Sequence of chain 1.D:
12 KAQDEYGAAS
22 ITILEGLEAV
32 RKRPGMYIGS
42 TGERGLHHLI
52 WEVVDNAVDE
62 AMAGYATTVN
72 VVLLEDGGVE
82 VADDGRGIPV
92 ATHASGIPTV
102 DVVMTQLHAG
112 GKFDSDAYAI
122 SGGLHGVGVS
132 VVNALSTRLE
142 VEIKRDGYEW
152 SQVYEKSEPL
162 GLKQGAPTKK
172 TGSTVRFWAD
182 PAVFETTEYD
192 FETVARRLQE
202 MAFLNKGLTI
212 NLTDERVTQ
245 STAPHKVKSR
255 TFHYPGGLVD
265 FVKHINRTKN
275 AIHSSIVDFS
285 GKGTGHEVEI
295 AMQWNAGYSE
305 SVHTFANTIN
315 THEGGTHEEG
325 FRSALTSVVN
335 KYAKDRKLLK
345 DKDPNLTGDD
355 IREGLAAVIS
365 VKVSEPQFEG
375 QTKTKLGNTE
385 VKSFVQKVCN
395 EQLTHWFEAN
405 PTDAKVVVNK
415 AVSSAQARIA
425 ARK

Binding-site contacts:
Ligand atom N3 contacts residue TYR17 of chain 1.C at 2.9 Å (h-bond).
Ligand atom C8 contacts residue ASN57 of chain 1.D at 3.4 Å.
Ligand atom O2G contacts residue GLY129 of chain 1.D at 2.8 Å (h-bond).
Ligand atom C2 contacts residue GLU61 of chain 1.D at 3.1 Å.
Ligand atom O1A contacts residue VAL130 of chain 1.D at 3.0 Å (h-bond).
Ligand atom O1G contacts residue LYS377 of chain 1.D at 2.7 Å (salt-bridge).
Ligand atom N7 contacts residue ASN57 of chain 1.D at 3.3 Å (h-bond).
Ligand atom O2B contacts residue ASN57 of chain 1.D at 3.1 Å (h-bond).
Ligand atom O1G contacts residue LEU125 of chain 1.D at 2.9 Å (h-bond).
Ligand atom N3 contacts residue TYR119 of chain 1.D at 3.0 Å (h-bond).
Ligand atom O2' contacts residue TYR17 of chain 1.C at 2.7 Å (h-bond).
Ligand atom O1A contacts residue GLY129 of chain 1.D at 3.2 Å (h-bond).
Ligand atom O2G contacts residue GLY127 of chain 1.D at 3.3 Å (h-bond).
Ligand atom O2G contacts residue VAL128 of chain 1.D at 2.8 Å (h-bond).
Ligand atom C5 contacts residue ILE89 of chain 1.D at 3.4 Å (hydrophobic).
Ligand atom O2' contacts residue GLY112 of chain 1.D at 3.3 Å (h-bond).
Ligand atom O2A contacts residue VAL130 of chain 1.D at 3.4 Å (h-bond).
Ligand atom O3A contacts residue GLY127 of chain 1.D at 3.2 Å.
Ligand atom O3' contacts residue LYS113 of chain 1.D at 3.3 Å.
Ligand atom O2A contacts residue MG1 of chain 1.Z at 2.5 Å.
Ligand atom C1' contacts residue TYR17 of chain 1.C at 3.4 Å (hydrophobic).
Ligand atom O3G contacts residue MG1 of chain 1.Z at 2.2 Å.
Ligand atom C2' contacts residue TYR17 of chain 1.C at 3.3 Å (hydrophobic).
Ligand atom O2B contacts residue MG1 of chain 1.Z at 3.1 Å.
Ligand atom O2' contacts residue ILE22 of chain 1.C at 3.3 Å.
Ligand atom O1A contacts residue VAL128 of chain 1.D at 3.4 Å.
Ligand atom C2 contacts residue TYR119 of chain 1.D at 3.2 Å (hydrophobic).
Ligand atom N3B contacts residue HIS126 of chain 1.D at 3.4 Å (h-bond).
Ligand atom O3A contacts residue VAL128 of chain 1.D at 3.4 Å (h-bond).
Ligand atom O4' contacts residue VAL104 of chain 1.D at 3.2 Å.
Ligand atom N3B contacts residue LEU125 of chain 1.D at 3.1 Å (h-bond).
Ligand atom O1G contacts residue HIS126 of chain 1.D at 3.2 Å (h-bond).
Ligand atom O1G contacts residue GLY124 of chain 1.D at 3.4 Å.
Ligand atom O2A contacts residue ASN57 of chain 1.D at 2.9 Å (h-bond).
Ligand atom O2B contacts residue LYS113 of chain 1.D at 3.0 Å (salt-bridge).
Ligand atom O1B contacts residue LYS113 of chain 1.D at 3.2 Å.
Ligand atom O2G contacts residue GLN375 of chain 1.D at 3.2 Å (h-bond).
Ligand atom O3' contacts residue GLY112 of chain 1.D at 3.1 Å (h-bond).
Ligand atom N6 contacts residue ASP84 of chain 1.D at 2.8 Å (salt-bridge).
Ligand atom N3B contacts residue GLY127 of chain 1.D at 3.1 Å (h-bond).

This small molecule binds to this protein.
Small molecule (SMILES): Nc1ncnc2c1ncn2[C@@H]1O[C@H](CO[P](=O)(O)O[P](=O)(O)NP(=O)(O)O)[C@@H](O)[C@H]1O

Sequence of chain 1.C:
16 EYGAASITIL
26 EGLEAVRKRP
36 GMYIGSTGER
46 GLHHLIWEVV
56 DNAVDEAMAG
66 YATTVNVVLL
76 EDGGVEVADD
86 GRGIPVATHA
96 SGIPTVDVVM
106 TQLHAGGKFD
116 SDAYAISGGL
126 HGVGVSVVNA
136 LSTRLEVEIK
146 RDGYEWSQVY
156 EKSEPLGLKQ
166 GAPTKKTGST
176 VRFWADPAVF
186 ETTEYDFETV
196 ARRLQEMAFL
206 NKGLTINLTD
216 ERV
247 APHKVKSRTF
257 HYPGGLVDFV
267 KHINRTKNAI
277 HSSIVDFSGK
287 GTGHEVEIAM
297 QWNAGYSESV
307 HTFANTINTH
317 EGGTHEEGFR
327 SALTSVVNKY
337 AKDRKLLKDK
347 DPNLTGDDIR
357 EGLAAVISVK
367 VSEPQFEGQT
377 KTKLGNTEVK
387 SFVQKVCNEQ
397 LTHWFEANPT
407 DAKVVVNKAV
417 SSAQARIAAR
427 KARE